A small-molecule ligand and the protein it binds are described below.
Small molecule (SMILES): C[n+]1cn([C@@H]2O[C@H](CO[P](=O)(O)OP(=O)(O)O)[C@@H](O)[C@H]2O)c2nc(N)[nH]c(=O)c21

Sequence of chain 1.B:
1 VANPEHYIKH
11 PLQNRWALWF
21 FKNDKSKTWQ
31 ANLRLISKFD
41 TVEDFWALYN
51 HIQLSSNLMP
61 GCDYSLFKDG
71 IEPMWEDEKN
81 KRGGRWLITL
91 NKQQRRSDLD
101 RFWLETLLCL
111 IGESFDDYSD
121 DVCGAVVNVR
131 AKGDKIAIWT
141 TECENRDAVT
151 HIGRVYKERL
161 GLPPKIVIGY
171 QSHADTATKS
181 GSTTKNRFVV

Binding-site contacts:
Ligand atom O4' contacts residue TRP29 of chain 1.B at 3.2 Å.
Ligand atom O3A contacts residue LYS135 of chain 1.B at 3.1 Å (salt-bridge).
Ligand atom O6 contacts residue TRP29 of chain 1.B at 3.5 Å.
Ligand atom O6 contacts residue MET74 of chain 1.B at 3.0 Å.
Ligand atom CM7 contacts residue TRP139 of chain 1.B at 3.8 Å (hydrophobic).
Ligand atom CM7 contacts residue TRP29 of chain 1.B at 3.7 Å (hydrophobic).
Ligand atom C6 contacts residue TRP75 of chain 1.B at 3.4 Å (hydrophobic).
Ligand atom O6 contacts residue TRP75 of chain 1.B at 2.7 Å (h-bond).
Ligand atom N9 contacts residue TRP75 of chain 1.B at 3.7 Å.
Ligand atom N1 contacts residue GLU76 of chain 1.B at 2.9 Å (salt-bridge).
Ligand atom C8 contacts residue TRP29 of chain 1.B at 3.5 Å (hydrophobic).
Ligand atom N1 contacts residue TRP75 of chain 1.B at 3.5 Å.
Ligand atom PB contacts residue LYS135 of chain 1.B at 3.6 Å.
Ligand atom N2 contacts residue GLU76 of chain 1.B at 2.7 Å (salt-bridge).
Ligand atom N7 contacts residue TRP75 of chain 1.B at 3.5 Å.
Ligand atom O1B contacts residue ARG130 of chain 1.B at 3.1 Å (salt-bridge).
Ligand atom C4 contacts residue TRP75 of chain 1.B at 3.6 Å (hydrophobic).
Ligand atom C2' contacts residue TRP75 of chain 1.B at 3.9 Å (hydrophobic).
Ligand atom N9 contacts residue TRP29 of chain 1.B at 3.5 Å (h-bond).
Ligand atom C2 contacts residue GLU76 of chain 1.B at 3.5 Å.
Ligand atom CM7 contacts residue TRP75 of chain 1.B at 3.6 Å (hydrophobic).
Ligand atom C2 contacts residue TRP75 of chain 1.B at 3.8 Å (hydrophobic).
Ligand atom C4 contacts residue TRP29 of chain 1.B at 3.5 Å (hydrophobic).
Ligand atom C1' contacts residue TRP29 of chain 1.B at 3.4 Å (hydrophobic).
Ligand atom C5 contacts residue TRP29 of chain 1.B at 3.6 Å (hydrophobic).
Ligand atom O6 contacts residue GLU76 of chain 1.B at 3.6 Å.
Ligand atom C2 contacts residue TRP29 of chain 1.B at 3.6 Å (hydrophobic).
Ligand atom C8 contacts residue TRP75 of chain 1.B at 3.7 Å (hydrophobic).
Ligand atom PB contacts residue ARG130 of chain 1.B at 3.9 Å.
Ligand atom N1 contacts residue TRP29 of chain 1.B at 3.5 Å.
Ligand atom O2B contacts residue ARG130 of chain 1.B at 3.8 Å.
Ligand atom N7 contacts residue TRP29 of chain 1.B at 3.5 Å.
Ligand atom C6 contacts residue MET74 of chain 1.B at 4.1 Å (hydrophobic).
Ligand atom N3 contacts residue TRP75 of chain 1.B at 3.7 Å.
Ligand atom N3 contacts residue TRP29 of chain 1.B at 3.6 Å.
Ligand atom C6 contacts residue GLU76 of chain 1.B at 3.6 Å.
Ligand atom C6 contacts residue TRP29 of chain 1.B at 3.4 Å (hydrophobic).
Ligand atom O2B contacts residue LYS135 of chain 1.B at 2.9 Å (salt-bridge).
Ligand atom O1A contacts residue ARG130 of chain 1.B at 3.0 Å (salt-bridge).
Ligand atom C5 contacts residue TRP75 of chain 1.B at 3.7 Å (hydrophobic).